Binding-site contacts:
Ligand atom C01 contacts residue SER52 of chain 1.B at 3.3 Å.
Ligand atom C04 contacts residue SER52 of chain 1.B at 4.3 Å.
Ligand atom C07 contacts residue ASP150 of chain 1.B at 3.6 Å.
Ligand atom C10 contacts residue PRO105 of chain 1.B at 3.7 Å (hydrophobic).
Ligand atom C03 contacts residue TRP51 of chain 1.B at 3.8 Å (hydrophobic).
Ligand atom N05 contacts residue THR53 of chain 1.B at 4.0 Å.
Ligand atom N05 contacts residue ASP150 of chain 1.B at 3.8 Å.
Ligand atom O13 contacts residue TRP51 of chain 1.B at 4.3 Å.
Ligand atom N06 contacts residue THR53 of chain 1.B at 3.9 Å.
Ligand atom C11 contacts residue ASN37 of chain 1.B at 3.3 Å.
Ligand atom N05 contacts residue TRP51 of chain 1.B at 3.9 Å.
Ligand atom C12 contacts residue ASP150 of chain 1.B at 3.9 Å.
Ligand atom O13 contacts residue ASN41 of chain 1.B at 3.0 Å (h-bond).
Ligand atom C01 contacts residue LEU113 of chain 1.B at 4.4 Å (hydrophobic).
Ligand atom C01 contacts residue ASN41 of chain 1.B at 3.9 Å.
Ligand atom C10 contacts residue MET108 of chain 1.B at 4.1 Å (hydrophobic).
Ligand atom C03 contacts residue SER52 of chain 1.B at 4.0 Å.
Ligand atom C12 contacts residue LYS35 of chain 1.B at 4.2 Å.
Ligand atom N06 contacts residue LYS35 of chain 1.B at 4.0 Å.
Ligand atom C12 contacts residue LEU54 of chain 1.B at 4.2 Å (hydrophobic).
Ligand atom N02 contacts residue SER52 of chain 1.B at 2.8 Å (h-bond).
Ligand atom N05 contacts residue SER52 of chain 1.B at 3.9 Å.
Ligand atom O13 contacts residue SER36 of chain 1.B at 4.5 Å.
Ligand atom N06 contacts residue ASP150 of chain 1.B at 2.8 Å (salt-bridge).
Ligand atom C01 contacts residue TRP51 of chain 1.B at 3.6 Å (hydrophobic).
Ligand atom C09 contacts residue MET108 of chain 1.B at 4.5 Å (hydrophobic).
Ligand atom C04 contacts residue LEU113 of chain 1.B at 4.2 Å (hydrophobic).
Ligand atom N02 contacts residue LEU113 of chain 1.B at 3.8 Å.
Ligand atom C09 contacts residue ASN37 of chain 1.B at 4.1 Å.
Ligand atom N02 contacts residue ASN41 of chain 1.B at 4.4 Å.
Ligand atom C07 contacts residue LYS35 of chain 1.B at 4.0 Å.
Ligand atom C04 contacts residue TRP51 of chain 1.B at 4.2 Å (hydrophobic).
Ligand atom C03 contacts residue LEU113 of chain 1.B at 4.1 Å (hydrophobic).
Ligand atom C01 contacts residue TRP102 of chain 1.B at 3.5 Å (hydrophobic).
Ligand atom N02 contacts residue TRP51 of chain 1.B at 3.3 Å.
Ligand atom C10 contacts residue ASN37 of chain 1.B at 3.4 Å.
Ligand atom C09 contacts residue PRO105 of chain 1.B at 3.8 Å (hydrophobic).
Ligand atom C03 contacts residue ASN41 of chain 1.B at 4.0 Å.

Sequence of chain 1.B:
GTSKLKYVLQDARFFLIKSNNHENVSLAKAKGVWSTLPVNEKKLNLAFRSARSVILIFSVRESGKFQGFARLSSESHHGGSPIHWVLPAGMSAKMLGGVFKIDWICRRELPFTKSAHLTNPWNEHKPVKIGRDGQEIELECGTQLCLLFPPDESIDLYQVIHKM

This small molecule binds to this protein.
Small molecule (SMILES): CNC(=O)c1n[nH]c2c1CCCC2